Binding-site contacts:
Ligand atom C6 contacts residue TYR112 of chain 1.H at 2.9 Å (hydrophobic).
Ligand atom N3 contacts residue ASP61 of chain 1.H at 2.4 Å (salt-bridge).
Ligand atom N4 contacts residue GLN117 of chain 1.H at 3.2 Å (h-bond).
Ligand atom N1 contacts residue SER120 of chain 1.H at 2.8 Å (h-bond).
Ligand atom O2 contacts residue HIS83 of chain 1.H at 3.1 Å (h-bond).
Ligand atom O3' contacts residue HIS57 of chain 1.H at 3.4 Å (h-bond).
Ligand atom O2 contacts residue GLN81 of chain 1.H at 3.4 Å (h-bond).
Ligand atom C6 contacts residue ASP122 of chain 1.H at 3.4 Å.
Ligand atom O3' contacts residue LEU56 of chain 1.H at 3.5 Å (h-bond).
Ligand atom C2' contacts residue PO41 of chain 1.J at 3.4 Å.
Ligand atom O3' contacts residue SER55 of chain 1.H at 3.2 Å.
Ligand atom N7 contacts residue LYS121 of chain 1.H at 3.3 Å (salt-bridge).
Ligand atom C4' contacts residue HIS57 of chain 1.H at 3.0 Å.
Ligand atom OP1 contacts residue LEU56 of chain 1.H at 2.6 Å (h-bond).
Ligand atom N1 contacts residue TYR112 of chain 1.H at 3.4 Å (h-bond).
Ligand atom O6 contacts residue LYS121 of chain 1.H at 3.1 Å.
Ligand atom C2' contacts residue TYR112 of chain 1.H at 3.4 Å (hydrophobic).
Ligand atom N3 contacts residue THR59 of chain 1.H at 2.6 Å (h-bond).
Ligand atom C5' contacts residue HIS57 of chain 1.H at 3.4 Å.
Ligand atom OP1 contacts residue SER55 of chain 1.H at 3.5 Å.
Ligand atom C2 contacts residue ASP61 of chain 1.H at 3.0 Å.
Ligand atom O6 contacts residue ASP122 of chain 1.H at 3.0 Å (salt-bridge).
Ligand atom O2 contacts residue GLY58 of chain 1.H at 3.3 Å.
Ligand atom O4' contacts residue HIS57 of chain 1.H at 3.4 Å (h-bond).
Ligand atom C6 contacts residue THR108 of chain 1.H at 3.4 Å.
Ligand atom O6 contacts residue THR108 of chain 1.H at 2.5 Å (h-bond).
Ligand atom C5 contacts residue TYR112 of chain 1.H at 3.3 Å (hydrophobic).
Ligand atom C2' contacts residue SER55 of chain 1.H at 3.2 Å.
Ligand atom C2' contacts residue ARG110 of chain 1.H at 3.1 Å.
Ligand atom N1 contacts residue ASP122 of chain 1.H at 3.0 Å (salt-bridge).
Ligand atom O2 contacts residue ARG115 of chain 1.H at 3.3 Å (salt-bridge).
Ligand atom O2 contacts residue THR59 of chain 1.H at 2.7 Å (h-bond).
Ligand atom N3 contacts residue LEU119 of chain 1.H at 3.4 Å.
Ligand atom O2 contacts residue ASP61 of chain 1.H at 2.9 Å (salt-bridge).
Ligand atom N3 contacts residue PHE85 of chain 1.H at 3.2 Å.
Ligand atom C2 contacts residue THR59 of chain 1.H at 3.1 Å.
Ligand atom N3 contacts residue GLN117 of chain 1.H at 3.2 Å (h-bond).
Ligand atom N2 contacts residue SER120 of chain 1.H at 3.0 Å (h-bond).
Ligand atom C5' contacts residue PO41 of chain 1.J at 3.3 Å.
Ligand atom C2 contacts residue SER120 of chain 1.H at 3.3 Å.

Sequence of chain 1.H:
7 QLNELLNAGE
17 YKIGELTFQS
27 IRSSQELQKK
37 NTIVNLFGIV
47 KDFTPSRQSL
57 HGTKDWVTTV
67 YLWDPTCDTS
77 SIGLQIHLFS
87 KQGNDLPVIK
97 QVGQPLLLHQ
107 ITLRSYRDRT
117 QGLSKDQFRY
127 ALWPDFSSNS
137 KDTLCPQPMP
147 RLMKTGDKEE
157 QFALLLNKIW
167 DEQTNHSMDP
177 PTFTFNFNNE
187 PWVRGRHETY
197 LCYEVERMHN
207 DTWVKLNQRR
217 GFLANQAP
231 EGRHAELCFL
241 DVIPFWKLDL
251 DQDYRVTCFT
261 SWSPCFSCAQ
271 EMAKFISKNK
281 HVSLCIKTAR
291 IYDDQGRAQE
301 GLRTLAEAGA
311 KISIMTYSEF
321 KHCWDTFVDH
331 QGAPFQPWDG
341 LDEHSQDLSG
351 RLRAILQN

A protein and the small-molecule ligand that binds it are described below.
Small molecule (SMILES): Cc1cn([C@H]2C[C@H](O[P](=O)(O)OC[C@H]3O[C@@H](n4cnc5c(N)ncnc54)C[C@@H]3O[P](=O)(O)OC[C@H]3O[C@@H](n4ccc(N)nc4=O)C[C@@H]3O)[C@@H](CO[P](=O)(O)O[C@H]3C[C@H](n4cc(C)c(=O)[nH]c4=O)O[C@@H]3CO[P](=O)(O)O[C@H]3C[C@H](n4cnc5c(=O)nc(N)[nH]c54)O[C@@H]3CO[P](=O)(O)O[C@H]3C[C@H](n4cnc5c(=O)nc(N)[nH]c54)O[C@@H]3CO[P](=O)(O)O[C@H]3C[C@H](n4cnc5c(N)ncnc54)O[C@@H]3CO)O2)c(=O)[nH]c1=O